The protein below binds the small molecule below.
Small molecule (SMILES): CC(=O)N[C@@H]1[C@@H](O)[C@H](O)[C@@H](CO)O[C@H]1O

Sequence of chain 23.E:
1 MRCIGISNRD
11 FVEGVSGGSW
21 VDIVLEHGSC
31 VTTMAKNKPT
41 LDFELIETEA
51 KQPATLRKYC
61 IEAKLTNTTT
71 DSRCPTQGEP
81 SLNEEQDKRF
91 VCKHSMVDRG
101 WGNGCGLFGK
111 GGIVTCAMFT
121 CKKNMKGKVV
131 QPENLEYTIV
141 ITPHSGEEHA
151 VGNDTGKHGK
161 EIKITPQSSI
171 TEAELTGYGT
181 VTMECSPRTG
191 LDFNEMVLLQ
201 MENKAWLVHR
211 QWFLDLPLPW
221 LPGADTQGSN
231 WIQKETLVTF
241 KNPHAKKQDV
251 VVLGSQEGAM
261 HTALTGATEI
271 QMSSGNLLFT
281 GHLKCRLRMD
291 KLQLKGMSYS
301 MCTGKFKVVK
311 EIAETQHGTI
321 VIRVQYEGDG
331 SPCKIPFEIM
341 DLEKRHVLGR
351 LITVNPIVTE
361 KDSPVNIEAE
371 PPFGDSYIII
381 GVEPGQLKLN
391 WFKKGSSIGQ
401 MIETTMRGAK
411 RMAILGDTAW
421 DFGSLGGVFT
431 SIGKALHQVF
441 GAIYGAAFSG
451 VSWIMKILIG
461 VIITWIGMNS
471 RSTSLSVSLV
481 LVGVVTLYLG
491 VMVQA

Binding-site contacts:
Ligand atom C2 contacts residue ASN67 of chain 23.E at 2.4 Å.
Ligand atom O5 contacts residue ASN67 of chain 23.E at 2.4 Å (h-bond).
Ligand atom C7 contacts residue MET118 of chain 23.E at 3.8 Å (hydrophobic).
Ligand atom C4 contacts residue ASN67 of chain 23.E at 4.2 Å.
Ligand atom O7 contacts residue ASN67 of chain 23.E at 4.5 Å.
Ligand atom O7 contacts residue MET118 of chain 23.E at 3.5 Å.
Ligand atom C8 contacts residue MET118 of chain 23.E at 4.1 Å (hydrophobic).
Ligand atom C8 contacts residue ASN67 of chain 23.E at 3.6 Å.
Ligand atom C1 contacts residue ASN67 of chain 23.E at 1.4 Å.
Ligand atom O7 contacts residue ARG89 of chain 23.E at 4.2 Å.
Ligand atom C7 contacts residue ASN67 of chain 23.E at 3.8 Å.
Ligand atom C5 contacts residue ASN67 of chain 23.E at 3.7 Å.
Ligand atom O3 contacts residue ASN67 of chain 23.E at 3.8 Å.
Ligand atom C8 contacts residue PHE90 of chain 23.E at 4.4 Å (hydrophobic).
Ligand atom N2 contacts residue ASN67 of chain 23.E at 3.3 Å (h-bond).
Ligand atom C3 contacts residue ASN67 of chain 23.E at 3.6 Å.